Sequence of chain 1.A:
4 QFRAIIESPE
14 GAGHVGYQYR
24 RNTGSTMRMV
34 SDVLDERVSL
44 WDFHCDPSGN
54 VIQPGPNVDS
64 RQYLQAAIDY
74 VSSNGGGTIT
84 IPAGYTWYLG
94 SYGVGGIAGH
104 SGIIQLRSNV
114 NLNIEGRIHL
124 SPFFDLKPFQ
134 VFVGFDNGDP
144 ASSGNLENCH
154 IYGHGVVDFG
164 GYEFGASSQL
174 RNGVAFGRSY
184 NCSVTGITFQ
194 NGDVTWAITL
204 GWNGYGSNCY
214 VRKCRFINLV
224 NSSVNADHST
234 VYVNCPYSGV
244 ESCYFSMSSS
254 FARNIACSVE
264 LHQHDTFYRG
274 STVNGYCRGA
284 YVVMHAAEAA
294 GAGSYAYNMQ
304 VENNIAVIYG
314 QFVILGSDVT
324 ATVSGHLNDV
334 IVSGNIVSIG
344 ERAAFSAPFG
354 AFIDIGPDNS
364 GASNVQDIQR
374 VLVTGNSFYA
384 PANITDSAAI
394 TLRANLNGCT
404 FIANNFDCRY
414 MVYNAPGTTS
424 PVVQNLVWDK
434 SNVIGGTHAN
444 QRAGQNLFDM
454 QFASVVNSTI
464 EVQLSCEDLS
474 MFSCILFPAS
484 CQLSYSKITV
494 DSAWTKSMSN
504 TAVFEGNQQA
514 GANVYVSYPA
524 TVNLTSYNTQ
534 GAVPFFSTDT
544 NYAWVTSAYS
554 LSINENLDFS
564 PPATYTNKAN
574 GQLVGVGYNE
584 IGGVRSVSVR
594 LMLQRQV

Binding-site contacts:
Ligand atom O4 contacts residue GLN133 of chain 1.A at 3.0 Å (h-bond).
Ligand atom O6 contacts residue ASP321 of chain 1.A at 2.8 Å (salt-bridge).
Ligand atom O6 contacts residue THR198 of chain 1.A at 3.5 Å.
Ligand atom C3 contacts residue ASN237 of chain 1.A at 3.3 Å.
Ligand atom O6 contacts residue TRP199 of chain 1.A at 3.2 Å.
Ligand atom C2 contacts residue NA1 of chain 1.E at 3.3 Å.
Ligand atom O2 contacts residue NA1 of chain 1.D at 2.7 Å (h-bond).
Ligand atom C1 contacts residue NA1 of chain 1.D at 3.5 Å.
Ligand atom C4 contacts residue HIS103 of chain 1.A at 3.3 Å.
Ligand atom O3 contacts residue ASN206 of chain 1.A at 2.6 Å (h-bond).
Ligand atom O1 contacts residue NA1 of chain 1.F at 2.4 Å (h-bond).
Ligand atom C3 contacts residue ASN206 of chain 1.A at 3.4 Å.
Ligand atom C1 contacts residue GLU263 of chain 1.A at 3.1 Å.
Ligand atom O4 contacts residue ASN237 of chain 1.A at 2.8 Å (h-bond).
Ligand atom O3 contacts residue TRP205 of chain 1.A at 3.4 Å.
Ligand atom O5 contacts residue GLU263 of chain 1.A at 3.3 Å (salt-bridge).
Ligand atom O5 contacts residue NA1 of chain 1.D at 3.1 Å (h-bond).
Ligand atom O7 contacts residue TRP199 of chain 1.A at 2.9 Å (h-bond).
Ligand atom O7 contacts residue TYR235 of chain 1.A at 3.2 Å.
Ligand atom C4 contacts residue PRO360 of chain 1.A at 3.2 Å (hydrophobic).
Ligand atom O3 contacts residue GLY359 of chain 1.A at 3.2 Å.
Ligand atom O4 contacts residue HIS288 of chain 1.A at 2.8 Å (h-bond).
Ligand atom O3 contacts residue PRO360 of chain 1.A at 2.6 Å (h-bond).
Ligand atom O2 contacts residue NA1 of chain 1.E at 2.4 Å (h-bond).
Ligand atom O1 contacts residue GLU263 of chain 1.A at 2.6 Å (salt-bridge).
Ligand atom O2 contacts residue TYR235 of chain 1.A at 3.0 Å (h-bond).
Ligand atom N2 contacts residue GLU291 of chain 1.A at 2.9 Å (salt-bridge).
Ligand atom O4 contacts residue GLY359 of chain 1.A at 3.0 Å (h-bond).
Ligand atom O3 contacts residue NA1 of chain 1.E at 2.4 Å (h-bond).
Ligand atom C6 contacts residue ASP321 of chain 1.A at 3.4 Å.
Ligand atom C1 contacts residue ASN362 of chain 1.A at 3.3 Å.
Ligand atom C2 contacts residue GLU263 of chain 1.A at 3.2 Å.
Ligand atom O1 contacts residue SER232 of chain 1.A at 3.4 Å (h-bond).
Ligand atom O4 contacts residue ASN362 of chain 1.A at 2.9 Å (h-bond).
Ligand atom O4 contacts residue HIS103 of chain 1.A at 2.7 Å (h-bond).
Ligand atom C3 contacts residue NA1 of chain 1.E at 3.3 Å.
Ligand atom O4 contacts residue GLY319 of chain 1.A at 3.3 Å.
Ligand atom N2 contacts residue ASP230 of chain 1.A at 3.0 Å (salt-bridge).
Ligand atom C3 contacts residue PRO360 of chain 1.A at 3.2 Å (hydrophobic).
Ligand atom O5 contacts residue HIS288 of chain 1.A at 3.4 Å.

A small-molecule ligand and the protein it binds are described below.
Small molecule (SMILES): CC(=O)N[C@@H]1[C@@H](O[C@H]2O[C@H](CO)[C@H](O[C@H]3O[C@H](CO[C@@H]4O[C@@H](C)[C@H](O)[C@@H](O)[C@H]4O)[C@@H](O)[C@H](O)[C@H]3O)[C@H](O[C@@H]3O[C@H](CO)[C@@H](O)[C@H](O)[C@H]3NC(C)=O)[C@H]2O)[C@H](O)[C@@H](CO[C@H]2O[C@H](CO)[C@@H](O)[C@H](O)[C@H]2O)O[C@H]1O